The protein below binds the small molecule below.
Small molecule (SMILES): CC(=O)N[C@H]1[C@H](O[C@H]2[C@H](O)[C@@H](NC(C)=O)CO[C@@H]2CO)O[C@H](CO)[C@@H](O)[C@@H]1O

Binding-site contacts:
Ligand atom C1 contacts residue VAL414 of chain 3.D at 4.4 Å (hydrophobic).
Ligand atom O5 contacts residue ASN265 of chain 3.D at 2.4 Å (h-bond).
Ligand atom N2 contacts residue GLN263 of chain 3.D at 3.5 Å (h-bond).
Ligand atom C6 contacts residue ARG412 of chain 3.D at 4.5 Å.
Ligand atom C8 contacts residue ASN265 of chain 3.D at 4.3 Å.
Ligand atom C2 contacts residue ASN265 of chain 3.D at 2.5 Å.
Ligand atom C3 contacts residue GLN263 of chain 3.D at 3.4 Å.
Ligand atom C5 contacts residue ASN265 of chain 3.D at 3.6 Å.
Ligand atom C7 contacts residue ASN265 of chain 3.D at 3.0 Å.
Ligand atom O3 contacts residue GLN263 of chain 3.D at 4.1 Å.
Ligand atom C8 contacts residue SER303 of chain 3.D at 3.8 Å.
Ligand atom N2 contacts residue ASN265 of chain 3.D at 2.9 Å (h-bond).
Ligand atom O7 contacts residue ASN301 of chain 3.D at 4.0 Å.
Ligand atom C5 contacts residue GLN263 of chain 3.D at 4.4 Å.
Ligand atom O5 contacts residue ARG412 of chain 3.D at 4.0 Å.
Ligand atom C1 contacts residue ASN265 of chain 3.D at 1.4 Å.
Ligand atom C1 contacts residue GLN263 of chain 3.D at 3.9 Å.
Ligand atom C8 contacts residue ASN301 of chain 3.D at 4.3 Å.
Ligand atom C2 contacts residue GLN263 of chain 3.D at 3.8 Å.
Ligand atom O7 contacts residue ASN265 of chain 3.D at 2.8 Å (h-bond).
Ligand atom C3 contacts residue ASN265 of chain 3.D at 3.8 Å.
Ligand atom C4 contacts residue ASN265 of chain 3.D at 4.2 Å.
Ligand atom C8 contacts residue VAL302 of chain 3.D at 4.2 Å (hydrophobic).
Ligand atom O5 contacts residue VAL414 of chain 3.D at 4.0 Å.
Ligand atom O6 contacts residue ARG412 of chain 3.D at 3.5 Å (salt-bridge).
Ligand atom C4 contacts residue GLN263 of chain 3.D at 4.3 Å.

Sequence of chain 3.D:
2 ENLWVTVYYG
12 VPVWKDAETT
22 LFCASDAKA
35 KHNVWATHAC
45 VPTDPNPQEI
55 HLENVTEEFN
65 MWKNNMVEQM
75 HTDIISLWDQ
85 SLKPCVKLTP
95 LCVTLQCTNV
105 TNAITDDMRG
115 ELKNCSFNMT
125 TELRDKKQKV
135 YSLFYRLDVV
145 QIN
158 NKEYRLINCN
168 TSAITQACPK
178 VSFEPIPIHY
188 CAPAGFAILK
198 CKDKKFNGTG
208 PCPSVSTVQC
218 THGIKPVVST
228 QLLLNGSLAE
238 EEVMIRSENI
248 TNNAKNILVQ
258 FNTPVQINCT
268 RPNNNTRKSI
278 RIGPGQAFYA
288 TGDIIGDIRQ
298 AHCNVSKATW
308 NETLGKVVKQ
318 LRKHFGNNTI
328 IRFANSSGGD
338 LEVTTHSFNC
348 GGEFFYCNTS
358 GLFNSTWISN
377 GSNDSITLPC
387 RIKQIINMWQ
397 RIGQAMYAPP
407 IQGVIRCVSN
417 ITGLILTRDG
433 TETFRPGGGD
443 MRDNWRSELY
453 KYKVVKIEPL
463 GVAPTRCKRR